Sequence of chain 1.B:
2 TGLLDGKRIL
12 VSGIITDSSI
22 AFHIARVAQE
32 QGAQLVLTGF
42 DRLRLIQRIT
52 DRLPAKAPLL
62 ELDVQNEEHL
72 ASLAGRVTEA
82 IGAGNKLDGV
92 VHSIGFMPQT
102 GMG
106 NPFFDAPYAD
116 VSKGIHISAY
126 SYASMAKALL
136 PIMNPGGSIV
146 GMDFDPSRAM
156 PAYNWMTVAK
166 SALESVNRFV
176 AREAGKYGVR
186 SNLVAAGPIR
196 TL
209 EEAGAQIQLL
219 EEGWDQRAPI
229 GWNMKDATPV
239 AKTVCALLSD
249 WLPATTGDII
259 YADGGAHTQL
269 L

Binding-site contacts:
Ligand atom C1 contacts residue PHE97 of chain 1.B at 3.4 Å (hydrophobic).
Ligand atom C6 contacts residue ACT1 of chain 1.J at 4.1 Å.
Ligand atom C5 contacts residue MET161 of chain 1.B at 4.2 Å (hydrophobic).
Ligand atom C3 contacts residue ACT1 of chain 1.J at 4.2 Å.
Ligand atom C2 contacts residue MET98 of chain 1.B at 3.6 Å (hydrophobic).
Ligand atom C2 contacts residue PHE97 of chain 1.B at 3.7 Å (hydrophobic).
Ligand atom N contacts residue PHE97 of chain 1.B at 3.5 Å.
Ligand atom C4 contacts residue MET161 of chain 1.B at 4.0 Å (hydrophobic).
Ligand atom C5 contacts residue ACT1 of chain 1.J at 3.5 Å.
Ligand atom N1 contacts residue GLY96 of chain 1.B at 4.5 Å.
Ligand atom C7 contacts residue GLY96 of chain 1.B at 3.8 Å.
Ligand atom C5 contacts residue NAD1 of chain 1.H at 3.7 Å.
Ligand atom C contacts residue PHE97 of chain 1.B at 3.7 Å (hydrophobic).
Ligand atom N1 contacts residue MET98 of chain 1.B at 3.0 Å (h-bond).
Ligand atom C1 contacts residue MET98 of chain 1.B at 3.7 Å (hydrophobic).
Ligand atom N1 contacts residue PHE97 of chain 1.B at 3.5 Å.
Ligand atom C8 contacts residue PHE97 of chain 1.B at 4.5 Å (hydrophobic).
Ligand atom C3 contacts residue PHE97 of chain 1.B at 3.6 Å (hydrophobic).
Ligand atom C8 contacts residue GLY96 of chain 1.B at 3.8 Å.
Ligand atom C7 contacts residue NAD1 of chain 1.H at 3.5 Å.
Ligand atom C contacts residue MET98 of chain 1.B at 3.6 Å (hydrophobic).
Ligand atom C3 contacts residue GLY96 of chain 1.B at 3.7 Å.
Ligand atom C4 contacts residue ACT1 of chain 1.J at 3.6 Å.
Ligand atom C4 contacts residue PHE97 of chain 1.B at 3.6 Å (hydrophobic).
Ligand atom C5 contacts residue PHE97 of chain 1.B at 4.1 Å (hydrophobic).
Ligand atom C contacts residue PRO99 of chain 1.B at 4.2 Å (hydrophobic).
Ligand atom C4 contacts residue GLY96 of chain 1.B at 3.5 Å.
Ligand atom O contacts residue PHE97 of chain 1.B at 3.7 Å.
Ligand atom C contacts residue GLN100 of chain 1.B at 3.8 Å.
Ligand atom N contacts residue MET98 of chain 1.B at 2.8 Å (h-bond).
Ligand atom C4 contacts residue MET98 of chain 1.B at 4.1 Å (hydrophobic).
Ligand atom N1 contacts residue MET103 of chain 1.B at 4.2 Å.
Ligand atom C3 contacts residue MET98 of chain 1.B at 3.9 Å (hydrophobic).
Ligand atom S contacts residue PHE97 of chain 1.B at 4.3 Å.
Ligand atom C6 contacts residue NAD1 of chain 1.H at 3.7 Å.
Ligand atom C6 contacts residue GLY96 of chain 1.B at 3.6 Å.
Ligand atom C5 contacts residue GLY96 of chain 1.B at 3.5 Å.

This small molecule binds to this protein.
Small molecule (SMILES): CC(=O)/N=c1/[nH]c2ccccc2s1